A small-molecule ligand and the protein it binds are described below.
Small molecule (SMILES): C=C/C=C\C[C@@H](C)[C@@H](O)[C@H]1C(=O)N[C@@H](CC)C(=O)N(C)CC(=O)N(C)[C@@H](CC(C)C)C(=O)N[C@@H](C(C)C)C(=O)N(C)[C@@H](CC(C)C)C(=O)N[C@@H](C)C(=O)N[C@H](C)C(=O)N(C)[C@@H](CC(C)C)C(=O)N(C)[C@@H](CC(C)C)C(=O)N(C)[C@@H](C(C)C)C(=O)N1C

Binding-site contacts:
Ligand atom CA contacts residue ARG55 of chain 1.A at 3.9 Å.
Ligand atom CN contacts residue ARG55 of chain 1.A at 3.6 Å.
Ligand atom CB contacts residue GLN111 of chain 1.A at 3.6 Å.
Ligand atom CG2 contacts residue PHE113 of chain 1.A at 3.7 Å (hydrophobic).
Ligand atom C contacts residue GLY72 of chain 1.A at 3.0 Å.
Ligand atom CG contacts residue ALA101 of chain 1.A at 3.7 Å (hydrophobic).
Ligand atom CA contacts residue GLY72 of chain 1.A at 3.3 Å.
Ligand atom CG1 contacts residue ALA101 of chain 1.A at 3.8 Å (hydrophobic).
Ligand atom O contacts residue PHE60 of chain 1.A at 3.2 Å.
Ligand atom CA contacts residue GLY72 of chain 1.A at 3.7 Å.
Ligand atom O contacts residue GLN63 of chain 1.A at 3.1 Å (h-bond).
Ligand atom O contacts residue ARG55 of chain 1.A at 2.8 Å (salt-bridge).
Ligand atom CZ contacts residue ALA103 of chain 1.A at 3.8 Å (hydrophobic).
Ligand atom O contacts residue ASN102 of chain 1.A at 3.3 Å (h-bond).
Ligand atom CN contacts residue ARG55 of chain 1.A at 3.4 Å.
Ligand atom C contacts residue PHE60 of chain 1.A at 3.6 Å (hydrophobic).
Ligand atom CG2 contacts residue PHE60 of chain 1.A at 3.6 Å (hydrophobic).
Ligand atom CN contacts residue GLY72 of chain 1.A at 3.3 Å.
Ligand atom O contacts residue ALA103 of chain 1.A at 3.7 Å.
Ligand atom O contacts residue GLY72 of chain 1.A at 3.6 Å (h-bond).
Ligand atom CG1 contacts residue ARG55 of chain 1.A at 3.7 Å.
Ligand atom CG1 contacts residue PHE113 of chain 1.A at 3.5 Å (hydrophobic).
Ligand atom N contacts residue ASN102 of chain 1.A at 2.8 Å (h-bond).
Ligand atom CB contacts residue GLY72 of chain 1.A at 3.6 Å.
Ligand atom CB contacts residue TRP121 of chain 1.A at 3.8 Å (hydrophobic).
Ligand atom CB contacts residue ASN102 of chain 1.A at 3.3 Å.
Ligand atom O contacts residue TRP121 of chain 1.A at 2.7 Å (h-bond).
Ligand atom CB contacts residue PHE60 of chain 1.A at 3.8 Å (hydrophobic).
Ligand atom N contacts residue GLY72 of chain 1.A at 3.0 Å (h-bond).
Ligand atom O contacts residue HIS126 of chain 1.A at 3.3 Å.
Ligand atom O contacts residue ALA101 of chain 1.A at 3.5 Å.
Ligand atom CD1 contacts residue ASN102 of chain 1.A at 3.5 Å.
Ligand atom CG contacts residue GLN111 of chain 1.A at 3.6 Å.
Ligand atom CN contacts residue LEU122 of chain 1.A at 3.6 Å (hydrophobic).
Ligand atom C contacts residue ASN102 of chain 1.A at 3.3 Å.
Ligand atom CG contacts residue ASN102 of chain 1.A at 3.6 Å.
Ligand atom CN contacts residue HIS126 of chain 1.A at 3.3 Å.
Ligand atom CA contacts residue ASN102 of chain 1.A at 3.0 Å.
Ligand atom CG1 contacts residue GLN63 of chain 1.A at 3.3 Å.
Ligand atom CB contacts residue PHE113 of chain 1.A at 3.7 Å (hydrophobic).

Sequence of chain 1.A:
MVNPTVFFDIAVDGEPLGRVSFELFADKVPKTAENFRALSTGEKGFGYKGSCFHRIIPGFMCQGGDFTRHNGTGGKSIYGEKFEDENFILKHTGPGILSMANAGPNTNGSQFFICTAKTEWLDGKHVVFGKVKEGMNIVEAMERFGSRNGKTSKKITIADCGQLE